Sequence of chain 2.B:
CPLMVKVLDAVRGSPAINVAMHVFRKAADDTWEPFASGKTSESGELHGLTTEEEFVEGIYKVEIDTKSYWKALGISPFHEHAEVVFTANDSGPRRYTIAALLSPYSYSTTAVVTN

Binding-site contacts:
Ligand atom CAX contacts residue MKU1 of chain 2.D at 1.3 Å.
Ligand atom CAY contacts residue LEU49 of chain 1.B at 3.3 Å (hydrophobic).
Ligand atom CAU contacts residue LYS47 of chain 1.B at 3.2 Å.
Ligand atom CAE contacts residue THR138 of chain 2.B at 3.4 Å.
Ligand atom OAG contacts residue ALA140 of chain 1.B at 3.4 Å.
Ligand atom OAH contacts residue MKU1 of chain 2.D at 1.8 Å.
Ligand atom CAZ contacts residue MKU1 of chain 2.D at 0.8 Å.
Ligand atom OAQ contacts residue MKU1 of chain 2.D at 0.6 Å.
Ligand atom CAS contacts residue ALA140 of chain 1.B at 3.2 Å (hydrophobic).
Ligand atom CAY contacts residue MKU1 of chain 2.D at 0.8 Å.
Ligand atom CBB contacts residue MKU1 of chain 2.D at 1.1 Å.
Ligand atom CAC contacts residue LEU142 of chain 2.B at 3.3 Å (hydrophobic).
Ligand atom CAT contacts residue MKU1 of chain 2.D at 1.6 Å.
Ligand atom OAF contacts residue LEU49 of chain 1.B at 3.1 Å.
Ligand atom OAO contacts residue MKU1 of chain 2.D at 1.5 Å.
Ligand atom CAV contacts residue MKU1 of chain 2.D at 3.0 Å.
Ligand atom CAR contacts residue MKU1 of chain 2.D at 2.3 Å.
Ligand atom CAD contacts residue LYS47 of chain 1.B at 3.3 Å.
Ligand atom OAH contacts residue VAL153 of chain 2.B at 3.2 Å.
Ligand atom OAF contacts residue ALA140 of chain 2.B at 3.1 Å.
Ligand atom CAC contacts residue SER149 of chain 2.B at 3.2 Å.
Ligand atom CBC contacts residue MKU1 of chain 2.D at 0.1 Å.
Ligand atom CAS contacts residue MKU1 of chain 2.D at 0.4 Å.
Ligand atom CAW contacts residue MKU1 of chain 2.D at 0.8 Å.
Ligand atom CAL contacts residue MKU1 of chain 2.D at 0.9 Å.
Ligand atom CAJ contacts residue LYS47 of chain 1.B at 3.3 Å.
Ligand atom CAM contacts residue MKU1 of chain 2.D at 1.9 Å.
Ligand atom CAN contacts residue MKU1 of chain 2.D at 1.1 Å.
Ligand atom CAB contacts residue MKU1 of chain 2.D at 1.0 Å.
Ligand atom CAU contacts residue MKU1 of chain 2.D at 2.9 Å.
Ligand atom CAL contacts residue LEU49 of chain 2.B at 3.2 Å (hydrophobic).
Ligand atom OAG contacts residue MKU1 of chain 2.D at 1.8 Å (h-bond).
Ligand atom CAK contacts residue MKU1 of chain 2.D at 1.5 Å.
Ligand atom CAM contacts residue LYS47 of chain 1.B at 3.3 Å.
Ligand atom CAC contacts residue MKU1 of chain 2.D at 3.3 Å.
Ligand atom CAX contacts residue ALA140 of chain 1.B at 3.2 Å (hydrophobic).
Ligand atom CAS contacts residue LEU49 of chain 2.B at 3.0 Å (hydrophobic).
Ligand atom OAF contacts residue MKU1 of chain 2.D at 0.4 Å.
Ligand atom CBA contacts residue MKU1 of chain 2.D at 0.6 Å.
Ligand atom CAA contacts residue MKU1 of chain 2.D at 1.8 Å.

The small molecule below binds the protein below.
Small molecule (SMILES): COc1c(O)cc2oc3cc4c(c(O)c3c(=O)c2c1CC=C(C)C)CCC(C)(C)O4

Sequence of chain 1.B:
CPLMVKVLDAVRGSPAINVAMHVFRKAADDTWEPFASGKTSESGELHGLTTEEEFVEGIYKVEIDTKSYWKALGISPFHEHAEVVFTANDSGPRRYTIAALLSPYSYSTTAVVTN